Sequence of chain 5.G:
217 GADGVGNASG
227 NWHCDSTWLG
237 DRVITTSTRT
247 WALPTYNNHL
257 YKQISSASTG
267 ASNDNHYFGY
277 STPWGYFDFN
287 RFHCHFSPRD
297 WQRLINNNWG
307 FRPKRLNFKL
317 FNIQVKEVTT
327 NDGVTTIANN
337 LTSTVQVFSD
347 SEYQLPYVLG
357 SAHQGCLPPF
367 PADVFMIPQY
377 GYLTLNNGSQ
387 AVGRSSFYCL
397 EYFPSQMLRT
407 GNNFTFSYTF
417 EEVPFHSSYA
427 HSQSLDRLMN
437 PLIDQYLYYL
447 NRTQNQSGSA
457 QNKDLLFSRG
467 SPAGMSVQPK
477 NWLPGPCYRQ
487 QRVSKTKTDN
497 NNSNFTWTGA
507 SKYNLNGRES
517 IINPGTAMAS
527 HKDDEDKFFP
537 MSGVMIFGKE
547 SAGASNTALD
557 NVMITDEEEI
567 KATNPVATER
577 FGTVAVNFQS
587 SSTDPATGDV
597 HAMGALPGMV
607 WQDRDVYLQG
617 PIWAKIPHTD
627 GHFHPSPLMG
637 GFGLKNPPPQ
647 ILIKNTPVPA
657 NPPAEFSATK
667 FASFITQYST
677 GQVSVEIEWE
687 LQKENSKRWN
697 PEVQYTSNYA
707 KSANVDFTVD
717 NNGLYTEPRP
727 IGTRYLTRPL

Sequence of chain 5.B:
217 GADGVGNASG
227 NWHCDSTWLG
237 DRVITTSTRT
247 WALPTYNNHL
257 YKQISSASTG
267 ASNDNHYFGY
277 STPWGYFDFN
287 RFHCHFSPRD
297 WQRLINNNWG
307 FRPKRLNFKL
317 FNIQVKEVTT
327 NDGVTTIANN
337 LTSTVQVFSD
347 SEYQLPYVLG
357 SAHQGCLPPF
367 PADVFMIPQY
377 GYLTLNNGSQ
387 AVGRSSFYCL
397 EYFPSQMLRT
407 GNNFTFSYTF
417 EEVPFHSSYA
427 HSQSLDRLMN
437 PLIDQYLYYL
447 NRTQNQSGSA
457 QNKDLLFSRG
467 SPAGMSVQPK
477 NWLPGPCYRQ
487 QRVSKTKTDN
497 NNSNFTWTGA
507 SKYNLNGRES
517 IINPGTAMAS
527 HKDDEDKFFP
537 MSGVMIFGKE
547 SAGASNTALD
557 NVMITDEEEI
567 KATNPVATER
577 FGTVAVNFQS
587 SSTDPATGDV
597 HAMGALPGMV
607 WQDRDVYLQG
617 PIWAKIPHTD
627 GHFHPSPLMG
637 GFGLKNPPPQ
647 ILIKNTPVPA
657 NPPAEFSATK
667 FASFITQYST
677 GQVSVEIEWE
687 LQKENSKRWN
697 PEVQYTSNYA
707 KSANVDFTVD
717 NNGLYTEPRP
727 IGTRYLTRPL

This small molecule binds to this protein.
Small molecule (SMILES): Nc1ccnc(=O)[nH]1

Binding-site contacts:
Ligand atom O2 contacts residue HIS628 of chain 5.G at 3.5 Å (h-bond).
Ligand atom N1 contacts residue PHE629 of chain 5.G at 4.2 Å.
Ligand atom C6 contacts residue PHE629 of chain 5.G at 4.0 Å (hydrophobic).
Ligand atom C5 contacts residue HIS628 of chain 5.G at 4.0 Å.
Ligand atom O2 contacts residue HIS630 of chain 5.B at 4.0 Å.
Ligand atom N3 contacts residue HIS628 of chain 5.G at 4.1 Å.
Ligand atom C2 contacts residue HIS630 of chain 5.B at 3.8 Å.
Ligand atom C5 contacts residue PHE629 of chain 5.B at 4.0 Å (hydrophobic).
Ligand atom O2 contacts residue GLY627 of chain 5.G at 3.9 Å.
Ligand atom C6 contacts residue HIS628 of chain 5.G at 3.1 Å.
Ligand atom N4 contacts residue HIS630 of chain 5.B at 3.2 Å (h-bond).
Ligand atom C4 contacts residue HIS630 of chain 5.B at 3.6 Å.
Ligand atom N1 contacts residue HIS628 of chain 5.G at 2.6 Å (h-bond).
Ligand atom C4 contacts residue HIS628 of chain 5.G at 4.4 Å.
Ligand atom O2 contacts residue ASP626 of chain 5.G at 4.2 Å.
Ligand atom N4 contacts residue PHE629 of chain 5.B at 4.4 Å.
Ligand atom N3 contacts residue HIS630 of chain 5.B at 3.1 Å (h-bond).
Ligand atom C2 contacts residue HIS628 of chain 5.G at 3.3 Å.